Binding-site contacts:
Ligand atom C05 contacts residue GLU191 of chain 2.B at 4.2 Å.
Ligand atom C03 contacts residue PHE243 of chain 2.B at 3.7 Å (hydrophobic).
Ligand atom N04 contacts residue PHE243 of chain 2.B at 3.6 Å.
Ligand atom C07 contacts residue PHE243 of chain 2.B at 3.4 Å (hydrophobic).
Ligand atom C01 contacts residue PHE243 of chain 2.B at 4.3 Å (hydrophobic).
Ligand atom N02 contacts residue GLU191 of chain 2.B at 3.5 Å (salt-bridge).
Ligand atom N02 contacts residue PHE243 of chain 2.B at 3.4 Å.
Ligand atom C05 contacts residue PHE243 of chain 2.B at 4.0 Å (hydrophobic).
Ligand atom N06 contacts residue PHE243 of chain 2.B at 3.5 Å.
Ligand atom N06 contacts residue VAL178 of chain 2.B at 3.4 Å.
Ligand atom N06 contacts residue GLU191 of chain 2.B at 4.2 Å.
Ligand atom C01 contacts residue GLU191 of chain 2.B at 3.5 Å.
Ligand atom C07 contacts residue GLU191 of chain 2.B at 3.1 Å.
Ligand atom N06 contacts residue ARG177 of chain 2.B at 3.9 Å.

Sequence of chain 2.B:
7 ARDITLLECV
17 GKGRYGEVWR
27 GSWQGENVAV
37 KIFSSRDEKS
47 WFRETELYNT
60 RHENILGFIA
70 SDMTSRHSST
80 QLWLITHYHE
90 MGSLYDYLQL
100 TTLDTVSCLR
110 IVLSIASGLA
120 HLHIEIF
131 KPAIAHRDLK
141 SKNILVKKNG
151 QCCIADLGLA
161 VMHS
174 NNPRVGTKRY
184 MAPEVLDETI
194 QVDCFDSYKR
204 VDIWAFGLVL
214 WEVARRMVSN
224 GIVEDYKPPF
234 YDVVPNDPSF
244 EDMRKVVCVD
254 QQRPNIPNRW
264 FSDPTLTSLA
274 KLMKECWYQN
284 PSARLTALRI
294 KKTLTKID

The small molecule below binds the protein below.
Small molecule (SMILES): CN1CN[C@H](N)C1